Binding-site contacts:
Ligand atom O2 contacts residue HIS80 of chain 2.A at 3.0 Å (h-bond).
Ligand atom O1' contacts residue ILE184 of chain 2.A at 4.3 Å.
Ligand atom C3 contacts residue PHE78 of chain 2.A at 4.0 Å (hydrophobic).
Ligand atom C2 contacts residue HIS80 of chain 2.A at 3.8 Å.
Ligand atom O1' contacts residue LEU64 of chain 2.A at 4.5 Å.
Ligand atom O2' contacts residue HIS117 of chain 2.A at 2.8 Å (h-bond).
Ligand atom C4 contacts residue ILE17 of chain 2.A at 4.0 Å (hydrophobic).
Ligand atom C2 contacts residue ILE17 of chain 2.A at 3.7 Å (hydrophobic).
Ligand atom O2 contacts residue HIS117 of chain 2.A at 4.3 Å.
Ligand atom O1' contacts residue GLY18 of chain 2.A at 4.5 Å.
Ligand atom C2 contacts residue ILE184 of chain 2.A at 3.7 Å (hydrophobic).
Ligand atom C4 contacts residue TYR21 of chain 2.A at 3.8 Å (hydrophobic).
Ligand atom C5 contacts residue TYR21 of chain 2.A at 3.9 Å (hydrophobic).
Ligand atom C3 contacts residue ILE17 of chain 2.A at 3.8 Å (hydrophobic).
Ligand atom O2' contacts residue ILE184 of chain 2.A at 3.6 Å.
Ligand atom O2 contacts residue PRO157 of chain 2.A at 3.8 Å.
Ligand atom O2' contacts residue THR15 of chain 2.A at 4.5 Å.
Ligand atom C3 contacts residue HIS80 of chain 2.A at 3.9 Å.
Ligand atom O2 contacts residue ILE17 of chain 2.A at 4.3 Å.
Ligand atom O1' contacts residue THR15 of chain 2.A at 3.0 Å (h-bond).
Ligand atom C6 contacts residue GLY18 of chain 2.A at 3.6 Å.
Ligand atom C5 contacts residue GLY18 of chain 2.A at 3.9 Å.
Ligand atom C5 contacts residue ILE17 of chain 2.A at 3.9 Å (hydrophobic).
Ligand atom C6 contacts residue PHE22 of chain 2.A at 4.0 Å (hydrophobic).
Ligand atom C5 contacts residue PHE78 of chain 2.A at 4.2 Å (hydrophobic).
Ligand atom C5 contacts residue PHE22 of chain 2.A at 3.7 Å (hydrophobic).
Ligand atom O1' contacts residue GLY63 of chain 2.A at 3.8 Å.
Ligand atom C1' contacts residue ILE17 of chain 2.A at 4.3 Å (hydrophobic).
Ligand atom O1' contacts residue HIS117 of chain 2.A at 4.3 Å.
Ligand atom C1' contacts residue HIS117 of chain 2.A at 3.9 Å.
Ligand atom C1' contacts residue GLY63 of chain 2.A at 4.5 Å.
Ligand atom C4 contacts residue PHE78 of chain 2.A at 3.6 Å (hydrophobic).
Ligand atom O2 contacts residue ILE184 of chain 2.A at 3.7 Å.
Ligand atom C1' contacts residue ILE184 of chain 2.A at 3.6 Å (hydrophobic).
Ligand atom C6 contacts residue ILE184 of chain 2.A at 4.4 Å (hydrophobic).
Ligand atom C1' contacts residue THR15 of chain 2.A at 3.8 Å.
Ligand atom C1 contacts residue ILE184 of chain 2.A at 3.6 Å (hydrophobic).
Ligand atom C1 contacts residue ILE17 of chain 2.A at 3.6 Å (hydrophobic).
Ligand atom C6 contacts residue ILE17 of chain 2.A at 3.8 Å (hydrophobic).
Ligand atom C3 contacts residue ILE184 of chain 2.A at 4.4 Å (hydrophobic).

Sequence of chain 2.A:
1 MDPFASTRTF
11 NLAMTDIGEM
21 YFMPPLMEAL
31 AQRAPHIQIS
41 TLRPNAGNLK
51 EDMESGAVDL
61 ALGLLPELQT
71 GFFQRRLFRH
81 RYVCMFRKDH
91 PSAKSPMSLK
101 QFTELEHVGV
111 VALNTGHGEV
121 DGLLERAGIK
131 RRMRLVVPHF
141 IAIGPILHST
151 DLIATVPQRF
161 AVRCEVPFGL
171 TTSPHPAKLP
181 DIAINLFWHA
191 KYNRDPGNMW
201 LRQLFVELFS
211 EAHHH

This small molecule binds to this protein.
Small molecule (SMILES): O=C(O)c1ccccc1O